Binding-site contacts:
Ligand atom C17 contacts residue CYS85 of chain 1.A at 3.7 Å (hydrophobic).
Ligand atom C16 contacts residue VAL139 of chain 1.A at 3.9 Å (hydrophobic).
Ligand atom C2 contacts residue TYR273 of chain 1.A at 3.6 Å (hydrophobic).
Ligand atom C10 contacts residue LEU130 of chain 1.A at 3.9 Å (hydrophobic).
Ligand atom N16 contacts residue ILE141 of chain 1.A at 3.5 Å.
Ligand atom C4 contacts residue SER89 of chain 1.A at 3.7 Å.
Ligand atom C11 contacts residue CYS85 of chain 1.A at 3.6 Å (hydrophobic).
Ligand atom O4 contacts residue LEU269 of chain 1.A at 3.9 Å.
Ligand atom C8 contacts residue CYS85 of chain 1.A at 3.4 Å (hydrophobic).
Ligand atom C12 contacts residue CYS85 of chain 1.A at 3.9 Å (hydrophobic).
Ligand atom C14 contacts residue LEU130 of chain 1.A at 3.9 Å (hydrophobic).
Ligand atom N18 contacts residue ILE141 of chain 1.A at 3.6 Å.
Ligand atom O4 contacts residue SER89 of chain 1.A at 2.8 Å (h-bond).
Ligand atom C11 contacts residue MET164 of chain 1.A at 3.5 Å (hydrophobic).
Ligand atom O13 contacts residue CYS85 of chain 1.A at 3.7 Å.
Ligand atom C10 contacts residue CYS85 of chain 1.A at 3.7 Å (hydrophobic).
Ligand atom C16 contacts residue CYS85 of chain 1.A at 3.7 Å (hydrophobic).
Ligand atom O2 contacts residue LEU253 of chain 1.A at 3.5 Å.
Ligand atom C15 contacts residue ILE141 of chain 1.A at 3.6 Å (hydrophobic).
Ligand atom O4 contacts residue TYR273 of chain 1.A at 3.5 Å (h-bond).
Ligand atom C4 contacts residue HIS123 of chain 1.A at 3.7 Å.
Ligand atom O2 contacts residue PHE82 of chain 1.A at 3.3 Å.
Ligand atom C21 contacts residue ILE81 of chain 1.A at 3.9 Å (hydrophobic).
Ligand atom O4 contacts residue HIS123 of chain 1.A at 2.7 Å (h-bond).
Ligand atom C2 contacts residue HIS249 of chain 1.A at 3.1 Å.
Ligand atom C6 contacts residue TYR127 of chain 1.A at 3.6 Å (hydrophobic).
Ligand atom C5 contacts residue SER89 of chain 1.A at 3.7 Å.
Ligand atom N3 contacts residue TYR273 of chain 1.A at 2.7 Å (h-bond).
Ligand atom N3 contacts residue HIS249 of chain 1.A at 3.7 Å.
Ligand atom C5 contacts residue CYS85 of chain 1.A at 3.8 Å (hydrophobic).
Ligand atom C17 contacts residue ILE141 of chain 1.A at 3.5 Å (hydrophobic).
Ligand atom S1 contacts residue CYS85 of chain 1.A at 3.8 Å.
Ligand atom N16 contacts residue CYS85 of chain 1.A at 3.7 Å.
Ligand atom O2 contacts residue TYR273 of chain 1.A at 3.8 Å.
Ligand atom O13 contacts residue LEU130 of chain 1.A at 3.8 Å.
Ligand atom C4 contacts residue TYR273 of chain 1.A at 3.4 Å (hydrophobic).
Ligand atom C22 contacts residue CYS85 of chain 1.A at 3.7 Å (hydrophobic).
Ligand atom C9 contacts residue CYS85 of chain 1.A at 3.8 Å (hydrophobic).
Ligand atom C20 contacts residue GLY84 of chain 1.A at 3.9 Å.
Ligand atom O2 contacts residue HIS249 of chain 1.A at 2.8 Å (h-bond).

The protein below binds the small molecule below.
Small molecule (SMILES): CN(CCOc1ccc(C[C@@H]2SC(=O)NC2=O)cc1)c1ccccn1

Sequence of chain 1.A:
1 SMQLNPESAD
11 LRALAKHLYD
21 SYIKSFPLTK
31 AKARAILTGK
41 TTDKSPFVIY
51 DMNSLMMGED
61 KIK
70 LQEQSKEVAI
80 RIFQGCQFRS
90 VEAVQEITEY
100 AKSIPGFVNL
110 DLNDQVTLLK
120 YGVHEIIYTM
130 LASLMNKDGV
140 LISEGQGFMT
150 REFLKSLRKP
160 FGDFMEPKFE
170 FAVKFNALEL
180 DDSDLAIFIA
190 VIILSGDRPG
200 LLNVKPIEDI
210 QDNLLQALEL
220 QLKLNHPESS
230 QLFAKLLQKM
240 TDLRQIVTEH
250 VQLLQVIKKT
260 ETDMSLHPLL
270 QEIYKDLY